Binding-site contacts:
Ligand atom C4 contacts residue ALA125 of chain 1.B at 4.4 Å (hydrophobic).
Ligand atom O21 contacts residue ALA125 of chain 1.B at 4.2 Å.
Ligand atom N16 contacts residue DN81 of chain 1.M at 3.2 Å (h-bond).
Ligand atom C1 contacts residue PHE126 of chain 1.B at 3.5 Å (hydrophobic).
Ligand atom C2 contacts residue PHE126 of chain 1.B at 3.7 Å (hydrophobic).
Ligand atom C14 contacts residue GLN116 of chain 1.B at 4.2 Å.
Ligand atom C12 contacts residue LEU117 of chain 1.B at 4.0 Å (hydrophobic).
Ligand atom O21 contacts residue DN81 of chain 1.M at 3.8 Å.
Ligand atom C10 contacts residue LEU117 of chain 1.B at 3.8 Å (hydrophobic).
Ligand atom C5 contacts residue LEU117 of chain 1.B at 3.6 Å (hydrophobic).
Ligand atom N8 contacts residue LEU117 of chain 1.B at 3.9 Å.
Ligand atom C13 contacts residue GLN116 of chain 1.B at 4.2 Å.
Ligand atom C11 contacts residue DN81 of chain 1.M at 3.7 Å.
Ligand atom BR1 contacts residue GLN58 of chain 1.B at 3.9 Å.
Ligand atom C10 contacts residue DN81 of chain 1.M at 3.5 Å.
Ligand atom BR1 contacts residue PHE126 of chain 1.B at 3.7 Å.
Ligand atom BR1 contacts residue LEU117 of chain 1.B at 4.1 Å.
Ligand atom C6 contacts residue LEU117 of chain 1.B at 4.2 Å (hydrophobic).
Ligand atom C3 contacts residue PHE126 of chain 1.B at 4.1 Å (hydrophobic).
Ligand atom BR1 contacts residue ALA54 of chain 1.B at 3.3 Å.
Ligand atom C11 contacts residue GLY118 of chain 1.B at 4.3 Å.
Ligand atom C1 contacts residue ALA129 of chain 1.B at 4.1 Å (hydrophobic).
Ligand atom C13 contacts residue LEU117 of chain 1.B at 3.5 Å (hydrophobic).
Ligand atom C2 contacts residue ALA129 of chain 1.B at 3.9 Å (hydrophobic).
Ligand atom N17 contacts residue DN81 of chain 1.M at 4.0 Å.
Ligand atom C15 contacts residue DN81 of chain 1.M at 3.5 Å.
Ligand atom C4 contacts residue LEU117 of chain 1.B at 4.4 Å (hydrophobic).
Ligand atom C3 contacts residue ALA125 of chain 1.B at 3.8 Å (hydrophobic).
Ligand atom C13 contacts residue GLY118 of chain 1.B at 3.5 Å.
Ligand atom C9 contacts residue LEU117 of chain 1.B at 3.4 Å (hydrophobic).
Ligand atom C2 contacts residue ALA125 of chain 1.B at 3.8 Å (hydrophobic).
Ligand atom C14 contacts residue GLN58 of chain 1.B at 4.2 Å.
Ligand atom C11 contacts residue LEU117 of chain 1.B at 4.1 Å (hydrophobic).
Ligand atom C4 contacts residue GLY122 of chain 1.B at 4.3 Å.
Ligand atom C6 contacts residue PHE126 of chain 1.B at 3.9 Å (hydrophobic).
Ligand atom N19 contacts residue DN81 of chain 1.M at 4.4 Å.
Ligand atom BR1 contacts residue LYS57 of chain 1.B at 3.8 Å.
Ligand atom C12 contacts residue GLY118 of chain 1.B at 3.6 Å.
Ligand atom C14 contacts residue LEU117 of chain 1.B at 3.2 Å (hydrophobic).
Ligand atom C14 contacts residue GLY118 of chain 1.B at 4.0 Å.

This small molecule binds to this protein.
Small molecule (SMILES): O=C(Nc1cccc(-c2nnn[nH]2)c1)c1cccc(Br)c1

Sequence of chain 1.B:
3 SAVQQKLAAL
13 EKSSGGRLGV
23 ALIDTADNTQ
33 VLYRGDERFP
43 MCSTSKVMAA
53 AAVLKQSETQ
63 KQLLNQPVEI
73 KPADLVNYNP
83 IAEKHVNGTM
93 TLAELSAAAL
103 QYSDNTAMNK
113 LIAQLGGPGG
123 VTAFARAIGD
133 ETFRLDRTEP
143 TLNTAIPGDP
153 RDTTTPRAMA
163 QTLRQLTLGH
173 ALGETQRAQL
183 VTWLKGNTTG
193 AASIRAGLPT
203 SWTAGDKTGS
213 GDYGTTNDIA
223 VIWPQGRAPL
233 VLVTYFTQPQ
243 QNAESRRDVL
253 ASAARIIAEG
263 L